Sequence of chain 1.A:
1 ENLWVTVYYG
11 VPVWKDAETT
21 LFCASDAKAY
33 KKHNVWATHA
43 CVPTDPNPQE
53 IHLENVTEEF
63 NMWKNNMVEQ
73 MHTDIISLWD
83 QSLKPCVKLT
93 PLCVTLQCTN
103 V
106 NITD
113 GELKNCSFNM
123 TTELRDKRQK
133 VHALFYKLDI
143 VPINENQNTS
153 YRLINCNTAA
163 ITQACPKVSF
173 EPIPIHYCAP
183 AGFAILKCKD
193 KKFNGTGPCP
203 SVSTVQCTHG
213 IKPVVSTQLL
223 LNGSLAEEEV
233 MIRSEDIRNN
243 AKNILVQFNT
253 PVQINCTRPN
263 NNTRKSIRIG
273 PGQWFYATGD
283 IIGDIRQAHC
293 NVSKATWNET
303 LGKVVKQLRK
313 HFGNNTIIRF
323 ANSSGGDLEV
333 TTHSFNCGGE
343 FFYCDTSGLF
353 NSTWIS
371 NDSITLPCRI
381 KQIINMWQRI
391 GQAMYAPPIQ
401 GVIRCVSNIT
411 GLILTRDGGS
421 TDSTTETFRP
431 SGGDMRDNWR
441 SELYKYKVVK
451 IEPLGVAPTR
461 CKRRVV

A small-molecule ligand and the protein it binds are described below.
Small molecule (SMILES): CC(=O)N[C@@H]1[C@@H](O)[C@H](O)[C@@H](CO)O[C@H]1O

Binding-site contacts:
Ligand atom C4 contacts residue ASN408 of chain 1.A at 4.2 Å.
Ligand atom C5 contacts residue ASN408 of chain 1.A at 3.7 Å.
Ligand atom C7 contacts residue ASN224 of chain 1.A at 4.2 Å.
Ligand atom C1 contacts residue PRO253 of chain 1.A at 4.4 Å (hydrophobic).
Ligand atom O7 contacts residue ASN408 of chain 1.A at 4.3 Å.
Ligand atom C8 contacts residue ASN224 of chain 1.A at 3.3 Å.
Ligand atom C7 contacts residue ASN408 of chain 1.A at 3.8 Å.
Ligand atom C7 contacts residue NAG1 of chain 1.S at 4.5 Å.
Ligand atom C8 contacts residue NAG1 of chain 1.S at 3.4 Å.
Ligand atom O6 contacts residue PRO253 of chain 1.A at 4.2 Å.
Ligand atom N2 contacts residue ASN408 of chain 1.A at 2.9 Å (h-bond).
Ligand atom C2 contacts residue ASN408 of chain 1.A at 2.4 Å.
Ligand atom O5 contacts residue PRO253 of chain 1.A at 3.7 Å.
Ligand atom C3 contacts residue ASN408 of chain 1.A at 3.8 Å.
Ligand atom C1 contacts residue ASN408 of chain 1.A at 1.4 Å.
Ligand atom O5 contacts residue ASN408 of chain 1.A at 2.4 Å (h-bond).